Sequence of chain 4.G:
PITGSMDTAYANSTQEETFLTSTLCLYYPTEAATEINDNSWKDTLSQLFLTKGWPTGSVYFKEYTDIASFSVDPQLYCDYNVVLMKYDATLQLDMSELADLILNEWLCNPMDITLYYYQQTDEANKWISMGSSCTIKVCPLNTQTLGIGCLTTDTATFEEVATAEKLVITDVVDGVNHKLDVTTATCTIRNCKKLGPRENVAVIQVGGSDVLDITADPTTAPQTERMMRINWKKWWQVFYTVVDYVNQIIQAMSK

The protein below binds the small molecule below.
Small molecule (SMILES): CC(=O)N[C@H]1[C@H](O[C@H]2[C@H](O)[C@@H](NC(C)=O)CO[C@@H]2CO)O[C@H](CO)[C@@H](O)[C@@H]1O

Binding-site contacts:
Ligand atom C1 contacts residue ASN12 of chain 4.G at 2.2 Å.
Ligand atom C7 contacts residue ASN12 of chain 4.G at 3.9 Å.
Ligand atom O5 contacts residue ASN12 of chain 4.G at 2.7 Å (h-bond).
Ligand atom N2 contacts residue ASN12 of chain 4.G at 3.8 Å.
Ligand atom C5 contacts residue ASN12 of chain 4.G at 4.1 Å.
Ligand atom C2 contacts residue ASN12 of chain 4.G at 3.3 Å.
Ligand atom O7 contacts residue ASN12 of chain 4.G at 3.6 Å.